Sequence of chain 50.D:
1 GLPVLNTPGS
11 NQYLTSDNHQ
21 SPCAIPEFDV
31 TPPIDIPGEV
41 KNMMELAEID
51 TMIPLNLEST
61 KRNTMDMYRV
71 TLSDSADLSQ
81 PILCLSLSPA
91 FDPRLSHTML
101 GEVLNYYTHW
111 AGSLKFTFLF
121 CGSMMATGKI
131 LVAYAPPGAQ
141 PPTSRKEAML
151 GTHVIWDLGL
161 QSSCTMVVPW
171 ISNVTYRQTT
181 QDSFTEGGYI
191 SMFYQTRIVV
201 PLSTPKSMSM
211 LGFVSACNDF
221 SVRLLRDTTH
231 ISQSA

Binding-site contacts:
Ligand atom C2A contacts residue ILE193 of chain 49.B at 3.9 Å (hydrophobic).
Ligand atom C5 contacts residue TYR111 of chain 49.B at 3.8 Å (hydrophobic).
Ligand atom C3 contacts residue PHE237 of chain 49.B at 3.7 Å (hydrophobic).
Ligand atom O1A contacts residue PHE135 of chain 49.B at 3.8 Å.
Ligand atom C2A contacts residue TYR158 of chain 49.B at 3.9 Å (hydrophobic).
Ligand atom C3B contacts residue TYR158 of chain 49.B at 3.4 Å (hydrophobic).
Ligand atom C5A contacts residue ILE156 of chain 49.B at 3.2 Å (hydrophobic).
Ligand atom C3 contacts residue TYR111 of chain 49.B at 3.2 Å (hydrophobic).
Ligand atom C5B contacts residue LEU240 of chain 49.B at 3.5 Å (hydrophobic).
Ligand atom C31 contacts residue PHE237 of chain 49.B at 3.8 Å (hydrophobic).
Ligand atom C4C contacts residue VAL198 of chain 49.B at 3.8 Å (hydrophobic).
Ligand atom C2C contacts residue PHE237 of chain 49.B at 3.8 Å (hydrophobic).
Ligand atom C4A contacts residue SER181 of chain 49.B at 3.8 Å.
Ligand atom C4 contacts residue TYR111 of chain 49.B at 3.6 Å (hydrophobic).
Ligand atom C6B contacts residue PHE133 of chain 49.B at 3.5 Å (hydrophobic).
Ligand atom C5B contacts residue ILE193 of chain 49.B at 3.9 Å (hydrophobic).
Ligand atom C6C contacts residue VAL198 of chain 49.B at 3.9 Å (hydrophobic).
Ligand atom C4A contacts residue PRO180 of chain 49.B at 3.3 Å (hydrophobic).
Ligand atom O1 contacts residue PHE129 of chain 49.B at 3.8 Å.
Ligand atom C4 contacts residue PHE237 of chain 49.B at 3.1 Å (hydrophobic).
Ligand atom C5A contacts residue ILE182 of chain 49.B at 3.5 Å (hydrophobic).
Ligand atom C31 contacts residue TYR111 of chain 49.B at 3.7 Å (hydrophobic).
Ligand atom N3A contacts residue TYR158 of chain 49.B at 3.7 Å.
Ligand atom N3A contacts residue PRO180 of chain 49.B at 3.7 Å.
Ligand atom C4B contacts residue TYR158 of chain 49.B at 3.8 Å (hydrophobic).
Ligand atom C4A contacts residue ILE182 of chain 49.B at 3.9 Å (hydrophobic).
Ligand atom C5C contacts residue VAL195 of chain 49.B at 3.8 Å (hydrophobic).
Ligand atom O1 contacts residue TYR111 of chain 49.B at 3.5 Å.
Ligand atom O1B contacts residue PHE133 of chain 49.B at 3.9 Å.
Ligand atom N2 contacts residue TYR204 of chain 49.B at 3.8 Å.
Ligand atom N2 contacts residue TYR111 of chain 49.B at 3.1 Å.
Ligand atom C6C contacts residue PHE237 of chain 49.B at 3.9 Å (hydrophobic).
Ligand atom O1B contacts residue ILE109 of chain 49.B at 3.8 Å.
Ligand atom C4B contacts residue ILE193 of chain 49.B at 3.8 Å (hydrophobic).
Ligand atom C4C contacts residue PHE237 of chain 49.B at 3.6 Å (hydrophobic).
Ligand atom O1 contacts residue TYR204 of chain 49.B at 3.6 Å.
Ligand atom C2B contacts residue TYR158 of chain 49.B at 3.5 Å (hydrophobic).
Ligand atom C2B contacts residue VAL195 of chain 49.B at 3.9 Å (hydrophobic).
Ligand atom C7C contacts residue TYR158 of chain 49.B at 3.8 Å (hydrophobic).
Ligand atom N3A contacts residue ALA24 of chain 49.D at 3.9 Å.

Sequence of chain 49.B:
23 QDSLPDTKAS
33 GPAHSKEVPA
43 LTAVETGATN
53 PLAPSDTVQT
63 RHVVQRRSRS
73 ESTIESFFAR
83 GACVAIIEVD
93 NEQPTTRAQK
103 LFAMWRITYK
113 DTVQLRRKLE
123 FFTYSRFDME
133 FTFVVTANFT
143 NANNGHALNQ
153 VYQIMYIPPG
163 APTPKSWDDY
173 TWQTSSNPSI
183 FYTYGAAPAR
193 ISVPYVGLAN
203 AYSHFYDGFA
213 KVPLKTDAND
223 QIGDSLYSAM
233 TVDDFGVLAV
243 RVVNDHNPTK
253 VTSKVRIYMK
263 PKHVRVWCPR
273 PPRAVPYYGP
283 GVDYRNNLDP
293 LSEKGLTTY

The protein below binds the small molecule below.
Small molecule (SMILES): Cc1cc(CCCCCCCOc2ccc(C3=NCCO3)cc2)on1

Sequence of chain 49.D:
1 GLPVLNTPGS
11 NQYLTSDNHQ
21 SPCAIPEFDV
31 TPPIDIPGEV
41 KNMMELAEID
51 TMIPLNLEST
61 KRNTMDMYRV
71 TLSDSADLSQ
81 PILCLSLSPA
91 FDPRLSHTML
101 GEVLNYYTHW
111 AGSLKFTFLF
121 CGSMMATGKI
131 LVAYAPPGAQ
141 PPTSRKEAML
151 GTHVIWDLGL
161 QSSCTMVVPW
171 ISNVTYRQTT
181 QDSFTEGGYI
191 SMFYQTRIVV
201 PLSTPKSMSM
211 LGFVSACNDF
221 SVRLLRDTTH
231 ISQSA